Binding-site contacts:
Ligand atom C9 contacts residue ILE278 of chain 4.A at 3.8 Å (hydrophobic).
Ligand atom C9 contacts residue PHE281 of chain 4.A at 3.2 Å (hydrophobic).
Ligand atom C9 contacts residue PHE218 of chain 4.A at 3.3 Å (hydrophobic).
Ligand atom F20 contacts residue ARG83 of chain 4.A at 4.1 Å.
Ligand atom C6 contacts residue ILE278 of chain 4.A at 4.1 Å (hydrophobic).
Ligand atom N12 contacts residue PHE192 of chain 4.A at 3.7 Å.
Ligand atom C9 contacts residue ARG189 of chain 4.A at 3.6 Å.
Ligand atom N19 contacts residue SER96 of chain 4.A at 2.8 Å (h-bond).
Ligand atom F21 contacts residue ARG83 of chain 4.A at 3.0 Å.
Ligand atom C9 contacts residue PHE190 of chain 4.A at 4.0 Å (hydrophobic).
Ligand atom C17 contacts residue SER96 of chain 4.A at 3.9 Å.
Ligand atom C30 contacts residue THR286 of chain 4.A at 3.4 Å.
Ligand atom C14 contacts residue ARG83 of chain 4.A at 3.6 Å.
Ligand atom F34 contacts residue HEM1 of chain 4.B at 4.1 Å.
Ligand atom O8 contacts residue ARG189 of chain 4.A at 4.0 Å.
Ligand atom C17 contacts residue ARG82 of chain 4.A at 3.9 Å.
Ligand atom C33 contacts residue HEM1 of chain 4.B at 3.3 Å.
Ligand atom N19 contacts residue ARG82 of chain 4.A at 3.4 Å.
Ligand atom N16 contacts residue PHE85 of chain 4.A at 4.0 Å.
Ligand atom N32 contacts residue ALA282 of chain 4.A at 4.1 Å.
Ligand atom C15 contacts residue ARG83 of chain 4.A at 3.2 Å.
Ligand atom C31 contacts residue ALA282 of chain 4.A at 3.6 Å (hydrophobic).
Ligand atom C7 contacts residue PHE190 of chain 4.A at 3.7 Å (hydrophobic).
Ligand atom C2 contacts residue ARG189 of chain 4.A at 3.9 Å.
Ligand atom N32 contacts residue HEM1 of chain 4.B at 2.6 Å.
Ligand atom C31 contacts residue HEM1 of chain 4.B at 3.0 Å.
Ligand atom O8 contacts residue PHE218 of chain 4.A at 3.4 Å.
Ligand atom C30 contacts residue ILE346 of chain 4.A at 4.0 Å (hydrophobic).
Ligand atom C30 contacts residue HEM1 of chain 4.B at 4.0 Å.
Ligand atom C2 contacts residue PHE190 of chain 4.A at 3.7 Å (hydrophobic).
Ligand atom C15 contacts residue PHE85 of chain 4.A at 3.4 Å (hydrophobic).
Ligand atom O8 contacts residue PHE281 of chain 4.A at 4.1 Å.
Ligand atom F34 contacts residue ALA347 of chain 4.A at 3.1 Å.
Ligand atom F21 contacts residue PHE85 of chain 4.A at 3.9 Å.
Ligand atom C1 contacts residue PHE190 of chain 4.A at 3.2 Å (hydrophobic).
Ligand atom C1 contacts residue ARG189 of chain 4.A at 3.5 Å.
Ligand atom C5 contacts residue SER96 of chain 4.A at 3.9 Å.
Ligand atom O8 contacts residue PHE190 of chain 4.A at 3.1 Å.
Ligand atom C13 contacts residue PHE192 of chain 4.A at 3.3 Å (hydrophobic).
Ligand atom N18 contacts residue SER96 of chain 4.A at 4.0 Å.

Sequence of chain 4.A:
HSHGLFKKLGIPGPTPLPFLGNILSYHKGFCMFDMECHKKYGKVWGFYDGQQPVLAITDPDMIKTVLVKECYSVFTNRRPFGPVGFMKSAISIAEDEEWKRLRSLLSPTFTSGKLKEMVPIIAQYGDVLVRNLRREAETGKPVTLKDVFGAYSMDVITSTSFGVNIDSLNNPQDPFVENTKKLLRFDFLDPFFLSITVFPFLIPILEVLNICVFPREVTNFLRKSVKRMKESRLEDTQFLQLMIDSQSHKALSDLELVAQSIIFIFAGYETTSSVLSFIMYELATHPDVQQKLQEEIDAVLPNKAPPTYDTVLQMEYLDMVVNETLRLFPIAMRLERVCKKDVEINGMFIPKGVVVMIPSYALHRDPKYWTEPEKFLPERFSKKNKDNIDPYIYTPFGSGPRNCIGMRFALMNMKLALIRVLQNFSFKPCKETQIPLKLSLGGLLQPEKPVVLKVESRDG

This protein binds this small molecule.
Small molecule (SMILES): COc1ccc([C@]2(c3ccc(F)c(-c4cccnc4)c3)N=C(N)N3CC(F)(F)CN=C32)cc1C